Sequence of chain 1.A:
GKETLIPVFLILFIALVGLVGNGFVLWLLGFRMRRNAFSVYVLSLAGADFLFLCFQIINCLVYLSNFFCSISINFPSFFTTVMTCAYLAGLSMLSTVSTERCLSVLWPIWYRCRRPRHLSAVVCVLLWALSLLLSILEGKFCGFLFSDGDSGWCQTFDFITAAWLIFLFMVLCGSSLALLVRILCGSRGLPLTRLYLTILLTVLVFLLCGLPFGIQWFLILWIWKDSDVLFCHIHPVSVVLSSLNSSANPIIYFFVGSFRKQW

Binding-site contacts:
Ligand atom CE contacts residue TRP248 of chain 1.A at 3.5 Å (hydrophobic).
Ligand atom CG contacts residue PHE257 of chain 1.A at 3.4 Å (hydrophobic).
Ligand atom SG contacts residue SER177 of chain 1.A at 2.3 Å.
Ligand atom CD contacts residue TRP243 of chain 1.A at 3.5 Å (hydrophobic).
Ligand atom CA contacts residue CYS168 of chain 1.A at 4.0 Å (hydrophobic).
Ligand atom NZ contacts residue CYS180 of chain 1.A at 4.1 Å.
Ligand atom CG contacts residue TRP243 of chain 1.A at 3.9 Å (hydrophobic).
Ligand atom CG contacts residue GLY169 of chain 1.A at 3.6 Å.
Ligand atom CE contacts residue GLU164 of chain 1.A at 4.1 Å.
Ligand atom CA contacts residue PHE257 of chain 1.A at 3.7 Å (hydrophobic).
Ligand atom CB contacts residue SER177 of chain 1.A at 3.9 Å.
Ligand atom NZ contacts residue ASP184 of chain 1.A at 2.5 Å (salt-bridge).
Ligand atom NZ contacts residue TRP248 of chain 1.A at 3.6 Å.
Ligand atom N contacts residue CYS168 of chain 1.A at 3.4 Å (h-bond).
Ligand atom ND2 contacts residue PHE257 of chain 1.A at 4.1 Å.
Ligand atom CE1 contacts residue MET109 of chain 1.A at 3.5 Å (hydrophobic).
Ligand atom CB contacts residue CYS168 of chain 1.A at 3.6 Å (hydrophobic).
Ligand atom CE2 contacts residue TRP243 of chain 1.A at 3.7 Å (hydrophobic).
Ligand atom CD contacts residue PHE170 of chain 1.A at 4.0 Å (hydrophobic).
Ligand atom OD1 contacts residue PHE257 of chain 1.A at 2.4 Å.
Ligand atom CE2 contacts residue THR106 of chain 1.A at 3.9 Å.
Ligand atom N contacts residue TRP243 of chain 1.A at 4.2 Å.
Ligand atom NZ contacts residue GLU164 of chain 1.A at 3.0 Å (salt-bridge).
Ligand atom C contacts residue PHE257 of chain 1.A at 3.9 Å (hydrophobic).
Ligand atom CZ contacts residue MET109 of chain 1.A at 3.6 Å (hydrophobic).
Ligand atom CD2 contacts residue TRP243 of chain 1.A at 3.3 Å (hydrophobic).
Ligand atom CB contacts residue LEU247 of chain 1.A at 4.0 Å (hydrophobic).
Ligand atom CG contacts residue TRP243 of chain 1.A at 4.0 Å (hydrophobic).
Ligand atom CB contacts residue CYS168 of chain 1.A at 3.4 Å (hydrophobic).
Ligand atom CE1 contacts residue ASN85 of chain 1.A at 4.1 Å.
Ligand atom CB contacts residue PHE170 of chain 1.A at 3.4 Å (hydrophobic).
Ligand atom SG contacts residue TRP248 of chain 1.A at 4.0 Å.
Ligand atom O contacts residue PHE257 of chain 1.A at 2.8 Å.
Ligand atom CE contacts residue TRP243 of chain 1.A at 4.0 Å (hydrophobic).
Ligand atom CE contacts residue ASP184 of chain 1.A at 3.4 Å.
Ligand atom CB contacts residue HIS261 of chain 1.A at 3.4 Å.
Ligand atom CB contacts residue TRP243 of chain 1.A at 4.0 Å (hydrophobic).
Ligand atom N contacts residue CYS168 of chain 1.A at 4.1 Å.
Ligand atom CA contacts residue TRP243 of chain 1.A at 4.0 Å (hydrophobic).
Ligand atom CB contacts residue GLY169 of chain 1.A at 3.9 Å.

This small molecule binds to this protein.
Small molecule (SMILES): NCCCC[C@H](NC(=O)[C@H](CS)NC(=O)[C@@H]1CCCN1)C(=O)N[C@@H](CC(N)=O)C(=O)N[C@@H](Cc1ccccc1)C(=O)N[C@H](C=O)Cc1ccccc1